Sequence of chain 6.C:
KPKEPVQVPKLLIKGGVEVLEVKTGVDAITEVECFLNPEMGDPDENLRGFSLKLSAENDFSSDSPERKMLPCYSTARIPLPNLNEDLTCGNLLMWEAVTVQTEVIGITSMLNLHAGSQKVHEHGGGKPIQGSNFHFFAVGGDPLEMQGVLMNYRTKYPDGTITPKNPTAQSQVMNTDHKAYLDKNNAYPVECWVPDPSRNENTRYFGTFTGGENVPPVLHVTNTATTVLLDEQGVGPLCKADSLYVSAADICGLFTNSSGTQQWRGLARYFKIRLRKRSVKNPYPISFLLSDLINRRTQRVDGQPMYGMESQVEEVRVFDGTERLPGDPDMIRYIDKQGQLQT

Sequence of chain 6.A:
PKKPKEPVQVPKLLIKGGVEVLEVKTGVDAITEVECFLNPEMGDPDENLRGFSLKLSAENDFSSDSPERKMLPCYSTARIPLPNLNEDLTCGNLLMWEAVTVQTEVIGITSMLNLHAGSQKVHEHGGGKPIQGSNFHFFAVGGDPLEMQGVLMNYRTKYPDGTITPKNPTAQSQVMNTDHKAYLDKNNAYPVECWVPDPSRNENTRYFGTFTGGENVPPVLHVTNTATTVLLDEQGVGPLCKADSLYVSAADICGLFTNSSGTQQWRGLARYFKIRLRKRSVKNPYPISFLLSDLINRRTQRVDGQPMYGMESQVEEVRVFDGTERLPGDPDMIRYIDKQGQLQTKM

Sequence of chain 6.B:
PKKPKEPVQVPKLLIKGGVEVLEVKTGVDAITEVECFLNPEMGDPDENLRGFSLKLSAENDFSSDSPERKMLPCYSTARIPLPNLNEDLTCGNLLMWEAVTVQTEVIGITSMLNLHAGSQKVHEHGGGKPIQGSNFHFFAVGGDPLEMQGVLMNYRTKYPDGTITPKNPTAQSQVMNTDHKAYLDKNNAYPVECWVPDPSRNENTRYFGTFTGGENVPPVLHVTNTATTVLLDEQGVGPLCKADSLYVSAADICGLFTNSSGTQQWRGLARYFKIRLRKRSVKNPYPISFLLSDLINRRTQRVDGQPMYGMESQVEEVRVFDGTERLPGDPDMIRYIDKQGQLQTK

Binding-site contacts:
Ligand atom O10 contacts residue LEU62 of chain 6.B at 4.0 Å.
Ligand atom C6 contacts residue ASN272 of chain 6.B at 3.6 Å.
Ligand atom N5 contacts residue ASN272 of chain 6.B at 3.2 Å (h-bond).
Ligand atom O1B contacts residue THR276 of chain 6.B at 3.7 Å.
Ligand atom C9 contacts residue LEU67 of chain 6.B at 4.1 Å (hydrophobic).
Ligand atom O9 contacts residue LYS68 of chain 6.B at 2.9 Å (salt-bridge).
Ligand atom O10 contacts residue PHE75 of chain 6.C at 3.0 Å.
Ligand atom C4 contacts residue ASN272 of chain 6.B at 4.1 Å.
Ligand atom C1 contacts residue ASN272 of chain 6.B at 3.8 Å.
Ligand atom O7 contacts residue LEU62 of chain 6.B at 3.8 Å.
Ligand atom C11 contacts residue PHE270 of chain 6.B at 3.8 Å (hydrophobic).
Ligand atom O1A contacts residue SER274 of chain 6.B at 2.6 Å (h-bond).
Ligand atom O1B contacts residue LYS68 of chain 6.B at 3.9 Å.
Ligand atom O8 contacts residue GLN278 of chain 6.B at 3.5 Å (h-bond).
Ligand atom C10 contacts residue ASN272 of chain 6.B at 4.0 Å.
Ligand atom C11 contacts residue PHE75 of chain 6.C at 2.3 Å (hydrophobic).
Ligand atom O9 contacts residue GLN278 of chain 6.B at 4.0 Å.
Ligand atom O8 contacts residue ASN272 of chain 6.B at 3.5 Å (h-bond).
Ligand atom C11 contacts residue ASN272 of chain 6.B at 3.6 Å.
Ligand atom C11 contacts residue GLN278 of chain 6.B at 3.5 Å.
Ligand atom O1B contacts residue SER274 of chain 6.B at 4.1 Å.
Ligand atom C9 contacts residue LYS68 of chain 6.B at 3.8 Å.
Ligand atom C11 contacts residue SER274 of chain 6.B at 4.0 Å.
Ligand atom C1 contacts residue SER274 of chain 6.B at 3.7 Å.
Ligand atom O1B contacts residue ASN272 of chain 6.B at 3.4 Å (h-bond).
Ligand atom C10 contacts residue GLN278 of chain 6.B at 4.0 Å.
Ligand atom C7 contacts residue GLN278 of chain 6.B at 3.8 Å.
Ligand atom C11 contacts residue PHE65 of chain 6.B at 3.8 Å (hydrophobic).
Ligand atom C8 contacts residue GLN278 of chain 6.B at 3.6 Å.
Ligand atom C11 contacts residue HIS138 of chain 6.A at 3.5 Å.
Ligand atom C9 contacts residue GLN278 of chain 6.B at 3.2 Å.
Ligand atom O8 contacts residue LYS68 of chain 6.B at 3.4 Å.
Ligand atom O9 contacts residue LEU67 of chain 6.B at 3.3 Å.
Ligand atom C1 contacts residue LYS68 of chain 6.B at 3.6 Å.
Ligand atom C10 contacts residue PHE75 of chain 6.C at 3.1 Å (hydrophobic).
Ligand atom O1A contacts residue LYS68 of chain 6.B at 2.9 Å.
Ligand atom C11 contacts residue THR276 of chain 6.B at 3.3 Å.
Ligand atom C11 contacts residue LEU62 of chain 6.B at 4.1 Å (hydrophobic).
Ligand atom N5 contacts residue GLN278 of chain 6.B at 3.9 Å.
Ligand atom C5 contacts residue ASN272 of chain 6.B at 4.1 Å.

This protein binds this small molecule.
Small molecule (SMILES): CC(=O)N[C@H]1[C@H]([C@H](O)[C@H](O)CO)O[C@@](O[C@H](CO)[C@@H](O)[C@@H]2O[C@@H](C(=O)O)C[C@H](O)[C@H]2NC(C)=O)(C(=O)O)C[C@@H]1O